Sequence of chain 1.A:
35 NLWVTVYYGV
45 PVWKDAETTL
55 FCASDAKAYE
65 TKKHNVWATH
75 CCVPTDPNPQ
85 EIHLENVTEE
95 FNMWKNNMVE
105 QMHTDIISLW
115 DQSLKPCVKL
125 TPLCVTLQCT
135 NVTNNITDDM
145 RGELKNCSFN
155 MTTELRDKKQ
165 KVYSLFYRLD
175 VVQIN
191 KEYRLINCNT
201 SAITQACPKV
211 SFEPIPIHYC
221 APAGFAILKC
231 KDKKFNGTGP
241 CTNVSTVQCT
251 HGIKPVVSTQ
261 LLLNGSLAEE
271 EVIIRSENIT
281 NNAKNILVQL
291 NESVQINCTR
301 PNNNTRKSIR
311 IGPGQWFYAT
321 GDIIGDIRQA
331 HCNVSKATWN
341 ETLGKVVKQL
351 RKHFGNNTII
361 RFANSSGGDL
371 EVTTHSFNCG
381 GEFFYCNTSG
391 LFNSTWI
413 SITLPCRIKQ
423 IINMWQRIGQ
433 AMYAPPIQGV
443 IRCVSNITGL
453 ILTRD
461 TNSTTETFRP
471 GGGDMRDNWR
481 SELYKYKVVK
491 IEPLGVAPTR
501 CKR

A protein and the small-molecule ligand that binds it are described below.
Small molecule (SMILES): CC(=O)N[C@@H]1[C@@H](O)[C@H](O)[C@@H](CO)O[C@H]1O

Binding-site contacts:
Ligand atom C1 contacts residue SER293 of chain 1.A at 3.8 Å.
Ligand atom C7 contacts residue NAG1 of chain 1.I at 4.3 Å.
Ligand atom C7 contacts residue ASN448 of chain 1.A at 3.2 Å.
Ligand atom O5 contacts residue SER293 of chain 1.A at 3.3 Å (h-bond).
Ligand atom C5 contacts residue ASN448 of chain 1.A at 3.8 Å.
Ligand atom C7 contacts residue ASN264 of chain 1.A at 4.3 Å.
Ligand atom C2 contacts residue ASN448 of chain 1.A at 2.5 Å.
Ligand atom C1 contacts residue ASN448 of chain 1.A at 1.5 Å.
Ligand atom C8 contacts residue ASN448 of chain 1.A at 4.2 Å.
Ligand atom C4 contacts residue ASN448 of chain 1.A at 4.4 Å.
Ligand atom C8 contacts residue ASN264 of chain 1.A at 3.5 Å.
Ligand atom N2 contacts residue NAG1 of chain 1.I at 4.2 Å.
Ligand atom C3 contacts residue ASN448 of chain 1.A at 3.9 Å.
Ligand atom O5 contacts residue ASN448 of chain 1.A at 2.5 Å (h-bond).
Ligand atom C8 contacts residue NAG1 of chain 1.I at 3.5 Å.
Ligand atom O7 contacts residue ASN448 of chain 1.A at 3.1 Å (h-bond).
Ligand atom N2 contacts residue ASN448 of chain 1.A at 2.9 Å (h-bond).
Ligand atom O7 contacts residue ASN264 of chain 1.A at 4.4 Å.